Sequence of chain 1.E:
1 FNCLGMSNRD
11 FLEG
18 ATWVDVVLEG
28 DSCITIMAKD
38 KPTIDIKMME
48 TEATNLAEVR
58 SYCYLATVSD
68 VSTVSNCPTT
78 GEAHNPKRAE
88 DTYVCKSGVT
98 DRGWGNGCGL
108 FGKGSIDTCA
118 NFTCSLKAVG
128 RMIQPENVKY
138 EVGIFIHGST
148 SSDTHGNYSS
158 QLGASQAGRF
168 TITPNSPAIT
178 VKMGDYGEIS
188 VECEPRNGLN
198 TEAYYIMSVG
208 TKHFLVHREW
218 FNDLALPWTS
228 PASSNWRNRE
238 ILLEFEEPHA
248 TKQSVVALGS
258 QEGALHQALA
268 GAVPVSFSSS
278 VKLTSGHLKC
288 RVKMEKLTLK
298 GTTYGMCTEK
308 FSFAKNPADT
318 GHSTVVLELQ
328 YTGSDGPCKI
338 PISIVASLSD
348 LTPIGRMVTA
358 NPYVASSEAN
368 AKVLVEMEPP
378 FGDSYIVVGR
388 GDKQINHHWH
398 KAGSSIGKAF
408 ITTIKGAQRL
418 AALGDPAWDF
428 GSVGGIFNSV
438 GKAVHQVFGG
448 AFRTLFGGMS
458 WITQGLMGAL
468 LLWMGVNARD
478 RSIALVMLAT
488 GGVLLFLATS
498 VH

The small molecule below binds the protein below.
Small molecule (SMILES): CC(=O)N[C@@H]1[C@@H](O)[C@H](O)[C@@H](CO)O[C@H]1O

Binding-site contacts:
Ligand atom C1 contacts residue ASN154 of chain 1.E at 1.4 Å.
Ligand atom C4 contacts residue ASN154 of chain 1.E at 4.2 Å.
Ligand atom N2 contacts residue ASN154 of chain 1.E at 2.9 Å (h-bond).
Ligand atom C8 contacts residue ASN154 of chain 1.E at 4.0 Å.
Ligand atom C7 contacts residue ASN154 of chain 1.E at 3.6 Å.
Ligand atom O7 contacts residue ASN154 of chain 1.E at 4.0 Å.
Ligand atom C1 contacts residue SER157 of chain 1.E at 4.2 Å.
Ligand atom C5 contacts residue ASN154 of chain 1.E at 3.6 Å.
Ligand atom C2 contacts residue ASN154 of chain 1.E at 2.5 Å.
Ligand atom O5 contacts residue ASN154 of chain 1.E at 2.4 Å (h-bond).
Ligand atom O5 contacts residue SER157 of chain 1.E at 3.9 Å.
Ligand atom C1 contacts residue SER156 of chain 1.E at 4.5 Å.
Ligand atom C3 contacts residue ASN154 of chain 1.E at 3.8 Å.